Binding-site contacts:
Ligand atom O5 contacts residue TYR487 of chain 1.C at 3.6 Å (h-bond).
Ligand atom O4 contacts residue LEU498 of chain 1.A at 3.6 Å.
Ligand atom C4 contacts residue ASN468 of chain 1.A at 3.5 Å.
Ligand atom O3 contacts residue ASN468 of chain 1.A at 3.2 Å (h-bond).
Ligand atom O6 contacts residue SER485 of chain 1.C at 2.6 Å (h-bond).
Ligand atom O3 contacts residue LEU498 of chain 1.A at 3.6 Å.
Ligand atom C6 contacts residue SER485 of chain 1.C at 3.3 Å.
Ligand atom C2 contacts residue ACY1 of chain 1.R at 2.5 Å.
Ligand atom O1A contacts residue ASN531 of chain 1.C at 3.5 Å.
Ligand atom O3 contacts residue GLU467 of chain 1.A at 2.6 Å (salt-bridge).
Ligand atom N2 contacts residue ACY1 of chain 1.J at 1.3 Å.
Ligand atom O4 contacts residue GLY499 of chain 1.A at 3.6 Å.
Ligand atom O1B contacts residue ASN531 of chain 1.C at 3.1 Å (h-bond).
Ligand atom C5 contacts residue TYR487 of chain 1.C at 3.6 Å (hydrophobic).
Ligand atom C4 contacts residue ASN484 of chain 1.C at 3.7 Å.
Ligand atom C2 contacts residue ACY1 of chain 1.J at 2.5 Å.
Ligand atom O3 contacts residue ASN484 of chain 1.C at 3.5 Å (h-bond).
Ligand atom C1 contacts residue ASN531 of chain 1.C at 3.6 Å.
Ligand atom O3 contacts residue ACY1 of chain 1.R at 3.2 Å.
Ligand atom O3 contacts residue ACY1 of chain 1.J at 3.0 Å (h-bond).
Ligand atom O3 contacts residue ACY1 of chain 1.J at 3.6 Å.
Ligand atom C4 contacts residue TYR487 of chain 1.C at 3.4 Å (hydrophobic).
Ligand atom C1 contacts residue ACY1 of chain 1.J at 3.4 Å.
Ligand atom C6 contacts residue TYR487 of chain 1.C at 3.4 Å (hydrophobic).
Ligand atom C2 contacts residue GLU467 of chain 1.A at 3.3 Å.
Ligand atom O1A contacts residue ALA532 of chain 1.C at 3.0 Å (h-bond).
Ligand atom O4 contacts residue ASN468 of chain 1.A at 2.7 Å (h-bond).
Ligand atom C3 contacts residue ACY1 of chain 1.R at 3.6 Å.
Ligand atom N2 contacts residue ACY1 of chain 1.R at 1.3 Å.
Ligand atom C3 contacts residue GLU467 of chain 1.A at 3.5 Å.
Ligand atom O4 contacts residue ARG454 of chain 1.C at 3.6 Å.
Ligand atom O2 contacts residue GLU467 of chain 1.A at 3.1 Å (salt-bridge).
Ligand atom O4 contacts residue ASN484 of chain 1.C at 2.7 Å (h-bond).
Ligand atom O4 contacts residue ASN407 of chain 1.C at 3.6 Å.
Ligand atom C3 contacts residue ASN484 of chain 1.C at 3.5 Å.
Ligand atom C3 contacts residue ACY1 of chain 1.J at 3.6 Å.
Ligand atom C1 contacts residue ACY1 of chain 1.R at 3.4 Å.
Ligand atom O4 contacts residue TYR487 of chain 1.C at 2.8 Å (h-bond).
Ligand atom O8 contacts residue HIS458 of chain 1.C at 3.3 Å (h-bond).
Ligand atom O4 contacts residue THR455 of chain 1.C at 3.6 Å.

Sequence of chain 1.C:
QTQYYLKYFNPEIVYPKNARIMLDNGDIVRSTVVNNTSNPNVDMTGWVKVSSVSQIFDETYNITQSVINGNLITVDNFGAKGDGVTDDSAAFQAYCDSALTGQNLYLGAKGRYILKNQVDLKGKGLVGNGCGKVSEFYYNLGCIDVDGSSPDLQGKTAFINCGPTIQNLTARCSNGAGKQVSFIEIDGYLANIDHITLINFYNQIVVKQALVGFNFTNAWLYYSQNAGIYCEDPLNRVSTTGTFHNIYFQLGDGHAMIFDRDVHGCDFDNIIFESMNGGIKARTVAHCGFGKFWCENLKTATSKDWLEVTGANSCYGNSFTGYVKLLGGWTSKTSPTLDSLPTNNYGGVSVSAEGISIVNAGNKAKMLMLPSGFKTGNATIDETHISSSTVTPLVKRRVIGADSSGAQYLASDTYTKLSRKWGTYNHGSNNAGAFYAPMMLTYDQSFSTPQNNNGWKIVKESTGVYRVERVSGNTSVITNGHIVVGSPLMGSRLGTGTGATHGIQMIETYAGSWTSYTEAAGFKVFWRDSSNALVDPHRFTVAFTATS

Sequence of chain 1.A:
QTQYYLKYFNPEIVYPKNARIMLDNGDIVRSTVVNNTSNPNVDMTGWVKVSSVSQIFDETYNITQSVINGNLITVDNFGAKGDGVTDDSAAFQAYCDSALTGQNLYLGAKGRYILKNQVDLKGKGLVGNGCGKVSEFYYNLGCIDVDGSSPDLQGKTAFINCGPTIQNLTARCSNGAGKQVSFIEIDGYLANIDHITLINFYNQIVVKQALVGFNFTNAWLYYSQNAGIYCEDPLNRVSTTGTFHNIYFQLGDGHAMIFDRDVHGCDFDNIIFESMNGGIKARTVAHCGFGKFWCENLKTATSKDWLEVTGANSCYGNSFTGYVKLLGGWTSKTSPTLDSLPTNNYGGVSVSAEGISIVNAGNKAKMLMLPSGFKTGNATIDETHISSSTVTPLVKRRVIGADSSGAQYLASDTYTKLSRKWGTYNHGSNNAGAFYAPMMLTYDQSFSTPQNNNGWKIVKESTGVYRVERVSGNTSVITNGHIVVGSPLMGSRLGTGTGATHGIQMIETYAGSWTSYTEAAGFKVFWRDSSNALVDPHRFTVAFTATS

This small molecule binds to this protein.
Small molecule (SMILES): CC(=O)N[C@H]([C@@H]1O[C@](OC[C@H]2O[C@@H](OC[C@H]3O[C@@H](O[C@@H]4[C@@H](N)[C@H](O[C@@H]5[C@@H](O)[C@H](O)O[C@H](CO[C@@H]6O[C@H](CO)[C@@H](O)[C@H](O)[C@H]6O)[C@@H]5O)O[C@H](CO)[C@@H]4O)[C@H](O)[C@@H](O[C@@H]4O[C@H](CO)[C@H](O)[C@H](O[C@@H]5O[C@H](CO)[C@H](O)[C@H](O)[C@H]5O)[C@H]4N)[C@H]3O)[C@H](O)[C@@H](O)[C@@H]2O)(C(=O)O)C[C@H](O)[C@@H]1NC(C)=O)[C@H](C)O